This small molecule binds to this protein.
Small molecule (SMILES): Nc1ncnc2c1ncn2[C@H]1C[C@H](O)[C@@H](COP(=O)(O)O)O1

Binding-site contacts:
Ligand atom N1 contacts residue VAL204 of chain 1.FB at 4.4 Å.
Ligand atom N1 contacts residue PRO416 of chain 1.FB at 3.1 Å (h-bond).
Ligand atom N7 contacts residue PRO205 of chain 1.FB at 3.7 Å.
Ligand atom C5' contacts residue DC1 of chain 1.SF at 3.1 Å.
Ligand atom N7 contacts residue HIS415 of chain 1.FB at 3.6 Å.
Ligand atom C4 contacts residue PRO205 of chain 1.FB at 4.2 Å (hydrophobic).
Ligand atom C4 contacts residue PRO416 of chain 1.FB at 4.1 Å (hydrophobic).
Ligand atom C8 contacts residue HIS415 of chain 1.FB at 3.6 Å.
Ligand atom C5 contacts residue PRO416 of chain 1.FB at 4.2 Å (hydrophobic).
Ligand atom C6 contacts residue PRO205 of chain 1.FB at 3.7 Å (hydrophobic).
Ligand atom N1 contacts residue GLY424 of chain 1.FB at 4.1 Å.
Ligand atom O5' contacts residue DC1 of chain 1.SF at 2.5 Å (h-bond).
Ligand atom N9 contacts residue HIS415 of chain 1.FB at 4.3 Å.
Ligand atom C2 contacts residue PRO416 of chain 1.FB at 3.1 Å (hydrophobic).
Ligand atom C4' contacts residue DC1 of chain 1.SF at 4.5 Å.
Ligand atom C1' contacts residue PRO416 of chain 1.FB at 4.3 Å (hydrophobic).
Ligand atom N6 contacts residue PRO416 of chain 1.FB at 4.3 Å.
Ligand atom N3 contacts residue PRO416 of chain 1.FB at 3.5 Å.
Ligand atom P contacts residue DC1 of chain 1.SF at 1.6 Å.
Ligand atom N9 contacts residue PRO416 of chain 1.FB at 4.4 Å.
Ligand atom C8 contacts residue PRO205 of chain 1.FB at 4.3 Å (hydrophobic).
Ligand atom C6 contacts residue PRO416 of chain 1.FB at 3.7 Å (hydrophobic).
Ligand atom N6 contacts residue PRO205 of chain 1.FB at 3.9 Å.
Ligand atom C5 contacts residue PRO205 of chain 1.FB at 3.6 Å (hydrophobic).
Ligand atom N1 contacts residue PRO205 of chain 1.FB at 4.4 Å.
Ligand atom N6 contacts residue ASN394 of chain 1.FB at 4.0 Å.
Ligand atom OP1 contacts residue DC1 of chain 1.SF at 2.5 Å (h-bond).
Ligand atom C5 contacts residue HIS415 of chain 1.FB at 4.4 Å.
Ligand atom N6 contacts residue SER417 of chain 1.FB at 4.3 Å.
Ligand atom C2' contacts residue HIS415 of chain 1.FB at 4.3 Å.
Ligand atom OP2 contacts residue DC1 of chain 1.SF at 2.5 Å (h-bond).
Ligand atom C2 contacts residue GLY424 of chain 1.FB at 4.2 Å.

Sequence of chain 1.FB:
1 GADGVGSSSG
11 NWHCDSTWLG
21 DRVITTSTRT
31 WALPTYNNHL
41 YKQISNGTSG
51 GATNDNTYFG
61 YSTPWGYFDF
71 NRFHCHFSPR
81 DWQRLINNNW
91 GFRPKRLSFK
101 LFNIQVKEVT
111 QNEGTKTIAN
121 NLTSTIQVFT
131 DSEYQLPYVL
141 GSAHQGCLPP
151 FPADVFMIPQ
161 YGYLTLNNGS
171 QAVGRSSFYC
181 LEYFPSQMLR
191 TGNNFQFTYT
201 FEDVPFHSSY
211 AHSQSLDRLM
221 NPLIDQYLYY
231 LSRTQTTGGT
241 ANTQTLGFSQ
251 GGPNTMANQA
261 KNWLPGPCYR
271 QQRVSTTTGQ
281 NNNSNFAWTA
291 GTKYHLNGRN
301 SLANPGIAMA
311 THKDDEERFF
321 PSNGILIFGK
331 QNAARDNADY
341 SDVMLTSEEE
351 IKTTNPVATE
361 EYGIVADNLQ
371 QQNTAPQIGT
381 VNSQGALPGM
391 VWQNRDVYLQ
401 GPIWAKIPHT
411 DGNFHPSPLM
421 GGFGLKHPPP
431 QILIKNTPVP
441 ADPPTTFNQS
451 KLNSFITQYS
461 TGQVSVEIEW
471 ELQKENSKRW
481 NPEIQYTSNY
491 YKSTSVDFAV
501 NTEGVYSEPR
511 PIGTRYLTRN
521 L